Binding-site contacts:
Ligand atom C6 contacts residue LEU151 of chain 1.D at 3.7 Å (hydrophobic).
Ligand atom C1 contacts residue ASN87 of chain 1.D at 1.4 Å.
Ligand atom C7 contacts residue ILE155 of chain 1.D at 4.3 Å (hydrophobic).
Ligand atom C6 contacts residue SER89 of chain 1.D at 3.6 Å.
Ligand atom O5 contacts residue ASN87 of chain 1.D at 2.3 Å (h-bond).
Ligand atom O4 contacts residue LEU151 of chain 1.D at 3.3 Å.
Ligand atom C2 contacts residue ASN87 of chain 1.D at 2.4 Å.
Ligand atom C5 contacts residue SER89 of chain 1.D at 3.3 Å.
Ligand atom C4 contacts residue ASN87 of chain 1.D at 4.2 Å.
Ligand atom C1 contacts residue SER89 of chain 1.D at 3.3 Å.
Ligand atom O6 contacts residue LEU151 of chain 1.D at 3.4 Å.
Ligand atom O6 contacts residue SER89 of chain 1.D at 2.8 Å (h-bond).
Ligand atom C5 contacts residue LEU151 of chain 1.D at 3.8 Å (hydrophobic).
Ligand atom C5 contacts residue ASN87 of chain 1.D at 3.7 Å.
Ligand atom C6 contacts residue LEU91 of chain 1.D at 4.2 Å (hydrophobic).
Ligand atom O6 contacts residue LEU91 of chain 1.D at 4.0 Å.
Ligand atom C7 contacts residue ASN87 of chain 1.D at 3.8 Å.
Ligand atom C3 contacts residue LEU151 of chain 1.D at 4.2 Å (hydrophobic).
Ligand atom C4 contacts residue LEU151 of chain 1.D at 4.0 Å (hydrophobic).
Ligand atom C3 contacts residue ASN87 of chain 1.D at 3.8 Å.
Ligand atom O5 contacts residue SER89 of chain 1.D at 2.8 Å (h-bond).
Ligand atom N2 contacts residue ILE155 of chain 1.D at 4.1 Å.
Ligand atom C8 contacts residue ILE155 of chain 1.D at 3.7 Å (hydrophobic).
Ligand atom N2 contacts residue ASN87 of chain 1.D at 2.9 Å (h-bond).
Ligand atom O7 contacts residue ASN87 of chain 1.D at 4.1 Å.

Sequence of chain 1.D:
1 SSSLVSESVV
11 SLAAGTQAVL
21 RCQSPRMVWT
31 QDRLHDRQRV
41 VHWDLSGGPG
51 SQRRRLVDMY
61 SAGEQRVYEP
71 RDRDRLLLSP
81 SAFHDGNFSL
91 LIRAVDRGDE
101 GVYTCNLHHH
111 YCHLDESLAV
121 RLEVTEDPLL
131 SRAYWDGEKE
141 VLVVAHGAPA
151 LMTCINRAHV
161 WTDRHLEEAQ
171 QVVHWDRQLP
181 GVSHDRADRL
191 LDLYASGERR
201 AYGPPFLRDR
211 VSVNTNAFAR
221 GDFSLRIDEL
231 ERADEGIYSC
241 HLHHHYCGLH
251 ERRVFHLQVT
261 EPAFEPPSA

A protein and the small-molecule ligand that binds it are described below.
Small molecule (SMILES): CC(=O)N[C@@H]1[C@@H](O)[C@H](O)[C@@H](CO)O[C@H]1O